This small molecule binds to this protein.
Small molecule (SMILES): CC(=O)N[C@H]1[C@H](O[C@H]2[C@H](O)[C@@H](NC(C)=O)CO[C@@H]2CO)O[C@H](CO)[C@@H](O[C@@H]2O[C@H](CO)[C@@H](O)[C@H](O[C@H]3O[C@H](CO)[C@@H](O)[C@H](O)[C@@H]3O[C@H]3O[C@H](CO)[C@@H](O)[C@H](O)[C@@H]3O)[C@@H]2O)[C@@H]1O

Binding-site contacts:
Ligand atom C5 contacts residue GLY36 of chain 1.G at 4.2 Å.
Ligand atom C6 contacts residue THR32 of chain 1.G at 3.6 Å.
Ligand atom O5 contacts residue ASP34 of chain 1.G at 4.5 Å.
Ligand atom C1 contacts residue ARG195 of chain 1.G at 4.3 Å.
Ligand atom O6 contacts residue ASP34 of chain 1.G at 4.5 Å.
Ligand atom O6 contacts residue GLY36 of chain 1.G at 3.6 Å.
Ligand atom C5 contacts residue ASN236 of chain 1.G at 3.7 Å.
Ligand atom C3 contacts residue ASP34 of chain 1.G at 3.8 Å.
Ligand atom C4 contacts residue ASN236 of chain 1.G at 4.2 Å.
Ligand atom C1 contacts residue LEU239 of chain 1.G at 4.4 Å (hydrophobic).
Ligand atom O7 contacts residue ASN236 of chain 1.G at 3.5 Å (h-bond).
Ligand atom C6 contacts residue LEU239 of chain 1.G at 4.3 Å (hydrophobic).
Ligand atom C3 contacts residue ASN236 of chain 1.G at 3.7 Å.
Ligand atom C5 contacts residue ASP34 of chain 1.G at 4.1 Å.
Ligand atom O5 contacts residue LEU239 of chain 1.G at 3.6 Å.
Ligand atom O4 contacts residue ASP34 of chain 1.G at 3.5 Å.
Ligand atom O5 contacts residue ARG195 of chain 1.G at 4.2 Å.
Ligand atom O6 contacts residue THR32 of chain 1.G at 3.6 Å (h-bond).
Ligand atom C6 contacts residue MET254 of chain 1.G at 3.8 Å (hydrophobic).
Ligand atom C8 contacts residue ASN236 of chain 1.G at 4.4 Å.
Ligand atom O5 contacts residue ASN236 of chain 1.G at 2.4 Å (h-bond).
Ligand atom C4 contacts residue ASP34 of chain 1.G at 4.2 Å.
Ligand atom C7 contacts residue ASN236 of chain 1.G at 3.4 Å.
Ligand atom C1 contacts residue ASN236 of chain 1.G at 1.5 Å.
Ligand atom N2 contacts residue ASN236 of chain 1.G at 2.8 Å (h-bond).
Ligand atom O6 contacts residue PRO37 of chain 1.G at 4.1 Å.
Ligand atom C1 contacts residue ASP34 of chain 1.G at 3.9 Å.
Ligand atom O6 contacts residue MET254 of chain 1.G at 3.6 Å (h-bond).
Ligand atom C2 contacts residue ASN236 of chain 1.G at 2.4 Å.
Ligand atom C6 contacts residue ASP34 of chain 1.G at 4.1 Å.
Ligand atom C6 contacts residue GLY36 of chain 1.G at 4.3 Å.
Ligand atom O3 contacts residue ASP34 of chain 1.G at 4.3 Å.
Ligand atom O6 contacts residue VAL33 of chain 1.G at 4.4 Å.

Sequence of chain 1.G:
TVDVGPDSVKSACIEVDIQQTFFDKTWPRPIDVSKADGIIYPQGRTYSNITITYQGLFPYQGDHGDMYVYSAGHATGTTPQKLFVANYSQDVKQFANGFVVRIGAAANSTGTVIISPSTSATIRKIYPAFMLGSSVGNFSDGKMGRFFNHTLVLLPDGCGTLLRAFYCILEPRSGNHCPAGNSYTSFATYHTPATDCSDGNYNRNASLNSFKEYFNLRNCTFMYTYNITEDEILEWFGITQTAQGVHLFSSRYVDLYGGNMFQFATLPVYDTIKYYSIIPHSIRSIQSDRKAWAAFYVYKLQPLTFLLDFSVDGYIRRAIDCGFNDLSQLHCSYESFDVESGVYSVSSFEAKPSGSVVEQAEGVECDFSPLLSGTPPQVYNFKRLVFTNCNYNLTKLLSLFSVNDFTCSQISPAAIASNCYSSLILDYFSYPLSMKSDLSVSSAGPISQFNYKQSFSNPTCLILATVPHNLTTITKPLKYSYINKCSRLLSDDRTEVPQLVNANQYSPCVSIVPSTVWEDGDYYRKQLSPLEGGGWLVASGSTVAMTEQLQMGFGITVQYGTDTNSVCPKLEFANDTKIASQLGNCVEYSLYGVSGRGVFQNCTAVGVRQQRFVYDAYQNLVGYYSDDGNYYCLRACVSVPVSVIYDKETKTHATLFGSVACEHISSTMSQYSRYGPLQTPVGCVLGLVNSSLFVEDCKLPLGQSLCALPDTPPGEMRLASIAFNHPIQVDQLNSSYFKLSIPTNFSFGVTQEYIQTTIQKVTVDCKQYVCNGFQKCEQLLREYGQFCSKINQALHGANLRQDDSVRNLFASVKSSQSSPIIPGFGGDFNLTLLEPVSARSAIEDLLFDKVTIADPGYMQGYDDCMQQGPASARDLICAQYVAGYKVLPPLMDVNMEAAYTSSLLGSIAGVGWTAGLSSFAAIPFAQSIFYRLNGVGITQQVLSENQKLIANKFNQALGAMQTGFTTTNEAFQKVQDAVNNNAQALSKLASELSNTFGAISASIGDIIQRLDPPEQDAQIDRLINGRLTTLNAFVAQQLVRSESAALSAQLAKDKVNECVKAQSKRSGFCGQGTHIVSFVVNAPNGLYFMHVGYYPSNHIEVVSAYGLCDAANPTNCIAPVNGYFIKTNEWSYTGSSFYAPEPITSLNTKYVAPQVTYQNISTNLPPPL